This protein binds this small molecule.
Small molecule (SMILES): CC(=O)N[C@H]1[C@H](O[C@H]2[C@H](O)[C@@H](NC(C)=O)CO[C@@H]2CO)O[C@H](CO)[C@@H](O[C@H]2O[C@H](CO)[C@@H](O[C@@H]3O[C@H](CO)[C@@H](O[C@H]4O[C@H](CO)[C@@H](O[C@@H]5O[C@H](CO)[C@@H](O)[C@H](O)[C@@H]5O)[C@H](O)[C@@H]4O)[C@H](O)[C@@H]3O)[C@H](O)[C@@H]2O)[C@@H]1O

Sequence of chain 1.A:
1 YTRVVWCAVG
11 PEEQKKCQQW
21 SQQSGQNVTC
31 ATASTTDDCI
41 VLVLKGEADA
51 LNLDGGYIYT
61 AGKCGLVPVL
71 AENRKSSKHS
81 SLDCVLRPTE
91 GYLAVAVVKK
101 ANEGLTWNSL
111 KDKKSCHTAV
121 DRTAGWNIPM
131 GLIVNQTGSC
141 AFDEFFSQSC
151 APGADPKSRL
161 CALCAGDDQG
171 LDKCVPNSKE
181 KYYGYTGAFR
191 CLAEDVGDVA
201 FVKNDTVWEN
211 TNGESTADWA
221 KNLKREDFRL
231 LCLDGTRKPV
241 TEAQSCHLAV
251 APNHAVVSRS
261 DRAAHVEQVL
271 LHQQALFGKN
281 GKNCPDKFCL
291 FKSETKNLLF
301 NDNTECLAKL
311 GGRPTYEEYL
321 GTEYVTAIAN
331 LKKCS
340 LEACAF

Binding-site contacts:
Ligand atom O3 contacts residue SER77 of chain 1.A at 2.7 Å (h-bond).
Ligand atom C1 contacts residue ASN204 of chain 1.A at 1.4 Å.
Ligand atom O2 contacts residue SER77 of chain 1.A at 3.8 Å.
Ligand atom O6 contacts residue SER76 of chain 1.A at 4.3 Å.
Ligand atom O7 contacts residue ASN204 of chain 1.A at 3.2 Å (h-bond).
Ligand atom C8 contacts residue TRP208 of chain 1.A at 4.5 Å (hydrophobic).
Ligand atom C8 contacts residue ASN204 of chain 1.A at 4.4 Å.
Ligand atom C5 contacts residue ASN204 of chain 1.A at 3.7 Å.
Ligand atom C6 contacts residue ASP205 of chain 1.A at 3.9 Å.
Ligand atom C8 contacts residue GLU214 of chain 1.A at 3.4 Å.
Ligand atom C8 contacts residue GLN244 of chain 1.A at 3.7 Å.
Ligand atom C7 contacts residue ASN204 of chain 1.A at 3.2 Å.
Ligand atom O7 contacts residue LEU93 of chain 1.A at 3.6 Å.
Ligand atom O5 contacts residue ASN204 of chain 1.A at 2.4 Å (h-bond).
Ligand atom O5 contacts residue SER77 of chain 1.A at 4.5 Å.
Ligand atom C6 contacts residue SER77 of chain 1.A at 3.9 Å.
Ligand atom O6 contacts residue ASP205 of chain 1.A at 2.8 Å (salt-bridge).
Ligand atom C4 contacts residue ASN204 of chain 1.A at 4.3 Å.
Ligand atom C6 contacts residue TRP208 of chain 1.A at 3.6 Å (hydrophobic).
Ligand atom C3 contacts residue SER77 of chain 1.A at 3.9 Å.
Ligand atom C5 contacts residue TRP208 of chain 1.A at 3.8 Å (hydrophobic).
Ligand atom O6 contacts residue SER77 of chain 1.A at 3.7 Å.
Ligand atom O2 contacts residue LYS75 of chain 1.A at 4.1 Å.
Ligand atom O6 contacts residue LYS75 of chain 1.A at 4.2 Å.
Ligand atom C3 contacts residue ASN204 of chain 1.A at 3.8 Å.
Ligand atom C8 contacts residue ALA243 of chain 1.A at 4.3 Å (hydrophobic).
Ligand atom C7 contacts residue LEU93 of chain 1.A at 4.0 Å (hydrophobic).
Ligand atom C7 contacts residue TRP208 of chain 1.A at 4.4 Å (hydrophobic).
Ligand atom O7 contacts residue TRP208 of chain 1.A at 3.6 Å.
Ligand atom C1 contacts residue ASP205 of chain 1.A at 4.3 Å.
Ligand atom O6 contacts residue SER77 of chain 1.A at 3.9 Å.
Ligand atom C5 contacts residue ASP205 of chain 1.A at 4.2 Å.
Ligand atom O6 contacts residue GLU209 of chain 1.A at 4.3 Å.
Ligand atom O5 contacts residue TRP208 of chain 1.A at 3.9 Å.
Ligand atom C8 contacts residue LEU93 of chain 1.A at 3.8 Å (hydrophobic).
Ligand atom C1 contacts residue TRP208 of chain 1.A at 3.9 Å (hydrophobic).
Ligand atom C2 contacts residue ASN204 of chain 1.A at 2.5 Å.
Ligand atom O5 contacts residue ASP205 of chain 1.A at 3.5 Å (salt-bridge).
Ligand atom N2 contacts residue ASN204 of chain 1.A at 2.9 Å (h-bond).
Ligand atom O7 contacts residue ARG225 of chain 1.A at 4.4 Å.